Sequence of chain 1.B:
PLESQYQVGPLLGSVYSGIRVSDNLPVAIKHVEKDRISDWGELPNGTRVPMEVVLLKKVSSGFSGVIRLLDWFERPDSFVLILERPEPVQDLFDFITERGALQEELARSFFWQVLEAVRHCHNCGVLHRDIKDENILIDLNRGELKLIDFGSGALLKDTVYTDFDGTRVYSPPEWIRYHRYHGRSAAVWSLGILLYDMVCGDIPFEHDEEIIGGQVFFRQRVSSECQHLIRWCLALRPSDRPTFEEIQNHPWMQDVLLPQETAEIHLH

The small molecule below binds the protein below.
Small molecule (SMILES): Nc1ncnc2c1ncn2[C@@H]1O[C@H](CO[P](=O)(O)O[P](=O)(O)NP(=O)(O)O)[C@@H](O)[C@H]1O

Binding-site contacts:
Ligand atom N3 contacts residue VAL52 of chain 1.B at 4.1 Å.
Ligand atom C6 contacts residue ALA65 of chain 1.B at 3.7 Å (hydrophobic).
Ligand atom O3A contacts residue LYS67 of chain 1.B at 3.3 Å (salt-bridge).
Ligand atom C5 contacts residue LEU174 of chain 1.B at 3.8 Å (hydrophobic).
Ligand atom O1B contacts residue LYS67 of chain 1.B at 3.9 Å.
Ligand atom O3G contacts residue LYS67 of chain 1.B at 2.7 Å.
Ligand atom O3A contacts residue ASP186 of chain 1.B at 3.9 Å.
Ligand atom O2G contacts residue SER51 of chain 1.B at 2.8 Å (h-bond).
Ligand atom N6 contacts residue GLU121 of chain 1.B at 2.7 Å (salt-bridge).
Ligand atom C8 contacts residue LEU44 of chain 1.B at 3.8 Å (hydrophobic).
Ligand atom O2B contacts residue ASP186 of chain 1.B at 3.8 Å.
Ligand atom O2A contacts residue ASP186 of chain 1.B at 3.5 Å.
Ligand atom O4' contacts residue VAL52 of chain 1.B at 3.9 Å.
Ligand atom N7 contacts residue LEU174 of chain 1.B at 3.7 Å.
Ligand atom PB contacts residue ASP186 of chain 1.B at 3.5 Å.
Ligand atom C6 contacts residue LEU174 of chain 1.B at 4.0 Å (hydrophobic).
Ligand atom O2G contacts residue LYS67 of chain 1.B at 4.0 Å.
Ligand atom C2 contacts residue LEU120 of chain 1.B at 4.0 Å (hydrophobic).
Ligand atom PG contacts residue LYS67 of chain 1.B at 3.9 Å.
Ligand atom N6 contacts residue LEU174 of chain 1.B at 4.0 Å.
Ligand atom O4' contacts residue LEU44 of chain 1.B at 4.0 Å.
Ligand atom N1 contacts residue ALA65 of chain 1.B at 4.0 Å.
Ligand atom C6 contacts residue GLU121 of chain 1.B at 3.9 Å.
Ligand atom O5' contacts residue VAL52 of chain 1.B at 3.8 Å.
Ligand atom O1B contacts residue ASP186 of chain 1.B at 2.8 Å (salt-bridge).
Ligand atom C1' contacts residue LEU44 of chain 1.B at 3.9 Å (hydrophobic).
Ligand atom C5 contacts residue ALA65 of chain 1.B at 4.1 Å (hydrophobic).
Ligand atom O1A contacts residue ASP186 of chain 1.B at 3.0 Å (salt-bridge).
Ligand atom PG contacts residue SER51 of chain 1.B at 4.1 Å.
Ligand atom O2' contacts residue ASP128 of chain 1.B at 3.6 Å.
Ligand atom N6 contacts residue ALA65 of chain 1.B at 3.7 Å.
Ligand atom O1A contacts residue ASN172 of chain 1.B at 3.9 Å.
Ligand atom N1 contacts residue LEU120 of chain 1.B at 3.8 Å.
Ligand atom C5' contacts residue VAL52 of chain 1.B at 3.9 Å (hydrophobic).
Ligand atom O2A contacts residue LYS67 of chain 1.B at 2.9 Å (salt-bridge).
Ligand atom N6 contacts residue ARG122 of chain 1.B at 3.8 Å.
Ligand atom PA contacts residue ASP186 of chain 1.B at 3.7 Å.
Ligand atom O2G contacts residue HIS68 of chain 1.B at 3.6 Å.
Ligand atom PA contacts residue LYS67 of chain 1.B at 3.7 Å.
Ligand atom C3' contacts residue ILE185 of chain 1.B at 3.8 Å (hydrophobic).